The small molecule below binds the protein below.
Small molecule (SMILES): CC(=O)N[C@@H]1[C@@H](O)[C@H](O)[C@@H](CO)O[C@H]1O

Sequence of chain 1.N:
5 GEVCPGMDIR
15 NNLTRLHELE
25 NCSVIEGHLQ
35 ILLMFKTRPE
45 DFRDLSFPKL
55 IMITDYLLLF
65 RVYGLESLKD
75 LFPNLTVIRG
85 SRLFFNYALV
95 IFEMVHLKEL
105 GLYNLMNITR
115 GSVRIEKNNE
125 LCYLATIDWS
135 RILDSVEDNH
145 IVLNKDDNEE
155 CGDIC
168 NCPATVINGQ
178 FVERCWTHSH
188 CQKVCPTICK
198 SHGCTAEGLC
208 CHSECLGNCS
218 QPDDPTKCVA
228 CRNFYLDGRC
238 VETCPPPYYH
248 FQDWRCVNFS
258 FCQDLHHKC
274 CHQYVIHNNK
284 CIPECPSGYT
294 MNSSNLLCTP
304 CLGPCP

Binding-site contacts:
Ligand atom O3 contacts residue ASN215 of chain 1.N at 4.0 Å.
Ligand atom C5 contacts residue ASN215 of chain 1.N at 3.6 Å.
Ligand atom O5 contacts residue ASN215 of chain 1.N at 2.3 Å (h-bond).
Ligand atom C7 contacts residue ASN108 of chain 1.N at 3.8 Å.
Ligand atom O5 contacts residue CYS216 of chain 1.N at 3.9 Å.
Ligand atom O7 contacts residue LYS190 of chain 1.N at 3.8 Å.
Ligand atom C7 contacts residue ASN215 of chain 1.N at 3.8 Å.
Ligand atom C3 contacts residue ASN108 of chain 1.N at 4.4 Å.
Ligand atom O7 contacts residue ASN108 of chain 1.N at 3.1 Å (h-bond).
Ligand atom C8 contacts residue LYS190 of chain 1.N at 3.6 Å.
Ligand atom N2 contacts residue ASN215 of chain 1.N at 3.4 Å (h-bond).
Ligand atom C6 contacts residue SER217 of chain 1.N at 4.2 Å.
Ligand atom C1 contacts residue ASN215 of chain 1.N at 1.4 Å.
Ligand atom C2 contacts residue ASN108 of chain 1.N at 3.8 Å.
Ligand atom N2 contacts residue ASN108 of chain 1.N at 4.1 Å.
Ligand atom C6 contacts residue CYS216 of chain 1.N at 4.3 Å (hydrophobic).
Ligand atom O6 contacts residue SER217 of chain 1.N at 3.4 Å.
Ligand atom C2 contacts residue ASN215 of chain 1.N at 2.5 Å.
Ligand atom O3 contacts residue ASN78 of chain 1.N at 3.8 Å.
Ligand atom C4 contacts residue ASN215 of chain 1.N at 4.2 Å.
Ligand atom O7 contacts residue ASN215 of chain 1.N at 3.4 Å (h-bond).
Ligand atom O3 contacts residue ASN108 of chain 1.N at 3.9 Å.
Ligand atom C7 contacts residue LYS190 of chain 1.N at 4.1 Å.
Ligand atom C3 contacts residue ASN215 of chain 1.N at 3.7 Å.
Ligand atom O6 contacts residue CYS216 of chain 1.N at 4.0 Å.